Sequence of chain 1.A:
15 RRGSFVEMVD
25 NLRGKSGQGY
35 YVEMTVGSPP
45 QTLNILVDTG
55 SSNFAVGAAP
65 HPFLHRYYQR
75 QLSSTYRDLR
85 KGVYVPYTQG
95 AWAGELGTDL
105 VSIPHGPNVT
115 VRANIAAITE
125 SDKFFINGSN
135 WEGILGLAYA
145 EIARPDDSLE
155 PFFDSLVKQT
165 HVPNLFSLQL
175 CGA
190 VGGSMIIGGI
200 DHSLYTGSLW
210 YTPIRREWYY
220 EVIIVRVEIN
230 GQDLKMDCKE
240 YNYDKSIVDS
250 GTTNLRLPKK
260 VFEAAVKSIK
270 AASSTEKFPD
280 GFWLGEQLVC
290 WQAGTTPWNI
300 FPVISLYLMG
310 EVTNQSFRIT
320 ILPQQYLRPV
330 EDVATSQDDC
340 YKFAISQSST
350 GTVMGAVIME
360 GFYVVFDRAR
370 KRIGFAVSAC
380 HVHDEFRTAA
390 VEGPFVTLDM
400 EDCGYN

A protein and the small-molecule ligand that binds it are described below.
Small molecule (SMILES): C[C@@H](NC(=O)c1cc(C(=O)N[C@@H](Cc2ccccc2)[C@H](O)[C@@H]2NC(C)(C)N(C)C2=O)cc(N(C)S(C)(=O)=O)c1)c1ccc(F)cc1

Binding-site contacts:
Ligand atom C4 contacts residue GLY33 of chain 1.A at 3.4 Å.
Ligand atom C29 contacts residue ASP248 of chain 1.A at 3.3 Å.
Ligand atom N3 contacts residue GLY250 of chain 1.A at 3.0 Å (h-bond).
Ligand atom C33 contacts residue TYR218 of chain 1.A at 3.2 Å (hydrophobic).
Ligand atom O2 contacts residue ASN253 of chain 1.A at 3.0 Å (h-bond).
Ligand atom O6 contacts residue THR92 of chain 1.A at 3.0 Å (h-bond).
Ligand atom O3 contacts residue ASN253 of chain 1.A at 3.3 Å (h-bond).
Ligand atom C14 contacts residue GLN93 of chain 1.A at 3.4 Å.
Ligand atom O5 contacts residue ASP52 of chain 1.A at 2.8 Å (salt-bridge).
Ligand atom C33 contacts residue GLY54 of chain 1.A at 3.3 Å.
Ligand atom F1 contacts residue TYR34 of chain 1.A at 3.1 Å.
Ligand atom C22 contacts residue GLN93 of chain 1.A at 3.3 Å.
Ligand atom O1 contacts residue THR252 of chain 1.A at 3.1 Å (h-bond).
Ligand atom O6 contacts residue TYR91 of chain 1.A at 3.1 Å.
Ligand atom N5 contacts residue THR92 of chain 1.A at 3.4 Å (h-bond).
Ligand atom C23 contacts residue GLN93 of chain 1.A at 3.0 Å.
Ligand atom C10 contacts residue GLY250 of chain 1.A at 3.1 Å.
Ligand atom C26 contacts residue LEU50 of chain 1.A at 3.3 Å (hydrophobic).
Ligand atom F1 contacts residue ALA355 of chain 1.A at 3.0 Å.
Ligand atom C3 contacts residue THR252 of chain 1.A at 3.2 Å.
Ligand atom N4 contacts residue ASP248 of chain 1.A at 2.7 Å (salt-bridge).
Ligand atom C8 contacts residue THR252 of chain 1.A at 3.2 Å.
Ligand atom C20 contacts residue ASP52 of chain 1.A at 3.4 Å.
Ligand atom C2 contacts residue THR252 of chain 1.A at 3.3 Å.
Ligand atom N4 contacts residue GLY54 of chain 1.A at 3.0 Å (h-bond).
Ligand atom C25 contacts residue LEU50 of chain 1.A at 3.4 Å (hydrophobic).
Ligand atom C32 contacts residue ASP248 of chain 1.A at 3.2 Å.
Ligand atom O1 contacts residue GLN93 of chain 1.A at 3.3 Å (h-bond).
Ligand atom O2 contacts residue THR252 of chain 1.A at 3.4 Å (h-bond).
Ligand atom C6 contacts residue SER249 of chain 1.A at 3.3 Å.
Ligand atom C3 contacts residue GLY33 of chain 1.A at 3.2 Å.
Ligand atom N1 contacts residue GLY250 of chain 1.A at 3.3 Å (h-bond).
Ligand atom O4 contacts residue GLN93 of chain 1.A at 3.1 Å (h-bond).
Ligand atom O5 contacts residue GLY54 of chain 1.A at 3.2 Å (h-bond).
Ligand atom C3 contacts residue GLN32 of chain 1.A at 3.4 Å.
Ligand atom C30 contacts residue THR92 of chain 1.A at 3.4 Å.
Ligand atom O3 contacts residue ARG255 of chain 1.A at 3.3 Å.
Ligand atom C4 contacts residue GLY31 of chain 1.A at 3.3 Å.
Ligand atom O4 contacts residue THR92 of chain 1.A at 3.1 Å.
Ligand atom O3 contacts residue SER345 of chain 1.A at 3.4 Å (h-bond).